Binding-site contacts:
Ligand atom C8 contacts residue GLN580 of chain 1.D at 4.2 Å.
Ligand atom C2 contacts residue ASN331 of chain 1.D at 2.5 Å.
Ligand atom C1 contacts residue ASN331 of chain 1.D at 1.4 Å.
Ligand atom O6 contacts residue ASN331 of chain 1.D at 4.5 Å.
Ligand atom O5 contacts residue ASN331 of chain 1.D at 2.3 Å (h-bond).
Ligand atom C7 contacts residue GLN580 of chain 1.D at 3.8 Å.
Ligand atom C3 contacts residue ASN331 of chain 1.D at 3.8 Å.
Ligand atom O5 contacts residue GLN580 of chain 1.D at 3.6 Å.
Ligand atom O7 contacts residue ASN331 of chain 1.D at 4.1 Å.
Ligand atom C7 contacts residue ASN331 of chain 1.D at 3.2 Å.
Ligand atom C8 contacts residue ASN331 of chain 1.D at 3.5 Å.
Ligand atom C5 contacts residue ASN331 of chain 1.D at 3.6 Å.
Ligand atom O7 contacts residue GLN580 of chain 1.D at 3.0 Å (h-bond).
Ligand atom C4 contacts residue ASN331 of chain 1.D at 4.2 Å.
Ligand atom N2 contacts residue ASN331 of chain 1.D at 2.6 Å (h-bond).
Ligand atom N2 contacts residue GLN580 of chain 1.D at 4.4 Å.
Ligand atom C2 contacts residue GLN580 of chain 1.D at 4.2 Å.
Ligand atom O6 contacts residue GLN580 of chain 1.D at 4.2 Å.
Ligand atom C1 contacts residue GLN580 of chain 1.D at 3.9 Å.

Sequence of chain 1.D:
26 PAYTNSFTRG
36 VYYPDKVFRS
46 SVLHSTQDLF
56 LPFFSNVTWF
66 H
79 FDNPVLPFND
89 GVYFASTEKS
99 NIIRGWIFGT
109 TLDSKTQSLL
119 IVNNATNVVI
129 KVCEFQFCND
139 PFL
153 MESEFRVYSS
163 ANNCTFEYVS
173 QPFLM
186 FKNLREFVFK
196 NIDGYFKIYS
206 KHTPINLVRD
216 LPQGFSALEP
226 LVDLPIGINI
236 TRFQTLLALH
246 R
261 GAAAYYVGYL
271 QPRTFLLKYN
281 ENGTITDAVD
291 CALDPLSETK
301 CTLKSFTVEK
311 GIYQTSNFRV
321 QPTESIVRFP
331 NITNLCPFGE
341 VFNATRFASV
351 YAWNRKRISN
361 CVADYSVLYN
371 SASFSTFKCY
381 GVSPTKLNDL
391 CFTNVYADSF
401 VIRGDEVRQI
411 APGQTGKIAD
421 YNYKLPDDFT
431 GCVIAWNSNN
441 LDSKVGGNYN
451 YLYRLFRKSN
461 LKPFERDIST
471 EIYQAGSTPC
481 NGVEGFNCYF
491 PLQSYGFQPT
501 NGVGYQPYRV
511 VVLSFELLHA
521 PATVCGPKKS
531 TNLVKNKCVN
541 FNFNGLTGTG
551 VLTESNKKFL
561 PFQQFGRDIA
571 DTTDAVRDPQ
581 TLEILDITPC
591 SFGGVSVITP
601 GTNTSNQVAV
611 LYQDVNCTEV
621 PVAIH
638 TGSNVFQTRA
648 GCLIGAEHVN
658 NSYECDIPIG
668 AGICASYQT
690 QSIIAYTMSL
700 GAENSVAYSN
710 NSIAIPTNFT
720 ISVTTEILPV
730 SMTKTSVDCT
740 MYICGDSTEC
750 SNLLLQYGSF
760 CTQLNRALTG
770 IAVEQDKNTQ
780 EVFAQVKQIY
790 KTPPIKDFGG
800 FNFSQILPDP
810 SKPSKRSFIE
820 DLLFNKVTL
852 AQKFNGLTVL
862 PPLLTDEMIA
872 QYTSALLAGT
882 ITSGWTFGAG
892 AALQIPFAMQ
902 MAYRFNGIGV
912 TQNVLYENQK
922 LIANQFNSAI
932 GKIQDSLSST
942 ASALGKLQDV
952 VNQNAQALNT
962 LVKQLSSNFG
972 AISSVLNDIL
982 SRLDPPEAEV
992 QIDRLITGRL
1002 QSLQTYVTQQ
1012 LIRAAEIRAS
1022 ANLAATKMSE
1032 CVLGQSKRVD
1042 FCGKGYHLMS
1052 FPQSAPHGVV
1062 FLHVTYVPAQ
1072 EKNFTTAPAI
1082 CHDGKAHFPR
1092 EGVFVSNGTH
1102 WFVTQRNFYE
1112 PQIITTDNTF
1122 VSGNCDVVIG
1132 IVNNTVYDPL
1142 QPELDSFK

The protein below binds the small molecule below.
Small molecule (SMILES): CC(=O)N[C@@H]1[C@@H](O)[C@H](O)[C@@H](CO)O[C@H]1O